Sequence of chain 1.B:
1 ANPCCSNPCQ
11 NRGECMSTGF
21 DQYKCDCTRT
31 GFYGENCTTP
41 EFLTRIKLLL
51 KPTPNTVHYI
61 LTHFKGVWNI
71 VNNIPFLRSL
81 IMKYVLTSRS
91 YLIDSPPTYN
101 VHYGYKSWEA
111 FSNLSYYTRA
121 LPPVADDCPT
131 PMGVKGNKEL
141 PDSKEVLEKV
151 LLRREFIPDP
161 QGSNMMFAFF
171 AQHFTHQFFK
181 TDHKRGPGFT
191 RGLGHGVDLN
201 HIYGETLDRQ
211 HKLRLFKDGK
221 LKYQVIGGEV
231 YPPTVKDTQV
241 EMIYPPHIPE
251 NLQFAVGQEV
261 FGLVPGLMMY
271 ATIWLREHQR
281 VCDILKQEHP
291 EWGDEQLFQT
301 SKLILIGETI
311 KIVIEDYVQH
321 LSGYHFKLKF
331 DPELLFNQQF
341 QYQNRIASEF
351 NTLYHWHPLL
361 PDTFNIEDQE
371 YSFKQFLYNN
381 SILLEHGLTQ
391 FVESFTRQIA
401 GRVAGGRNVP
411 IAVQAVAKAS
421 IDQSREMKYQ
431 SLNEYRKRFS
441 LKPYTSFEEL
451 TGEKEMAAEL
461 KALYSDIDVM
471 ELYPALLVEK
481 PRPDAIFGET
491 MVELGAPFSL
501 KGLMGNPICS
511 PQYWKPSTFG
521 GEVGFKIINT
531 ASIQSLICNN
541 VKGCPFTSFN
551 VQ

A protein and the small-molecule ligand that binds it are described below.
Small molecule (SMILES): CC(=O)N[C@@H]1[C@@H](O)[C@H](O)[C@@H](CO)O[C@H]1O

Binding-site contacts:
Ligand atom O5 contacts residue ILE382 of chain 1.B at 3.0 Å.
Ligand atom O5 contacts residue TYR371 of chain 1.B at 4.2 Å.
Ligand atom C1 contacts residue ILE382 of chain 1.B at 3.7 Å (hydrophobic).
Ligand atom N2 contacts residue ASN379 of chain 1.B at 2.8 Å (h-bond).
Ligand atom C7 contacts residue ASN379 of chain 1.B at 3.7 Å.
Ligand atom C2 contacts residue ASN379 of chain 1.B at 2.4 Å.
Ligand atom C1 contacts residue GLN375 of chain 1.B at 4.3 Å.
Ligand atom C6 contacts residue ILE382 of chain 1.B at 4.0 Å (hydrophobic).
Ligand atom C4 contacts residue ASN379 of chain 1.B at 4.3 Å.
Ligand atom O5 contacts residue ASN379 of chain 1.B at 2.4 Å (h-bond).
Ligand atom C6 contacts residue GLU385 of chain 1.B at 3.8 Å.
Ligand atom C1 contacts residue SER381 of chain 1.B at 3.7 Å.
Ligand atom C5 contacts residue SER381 of chain 1.B at 4.2 Å.
Ligand atom C3 contacts residue ASN379 of chain 1.B at 3.8 Å.
Ligand atom C5 contacts residue ILE382 of chain 1.B at 4.0 Å (hydrophobic).
Ligand atom O6 contacts residue ILE382 of chain 1.B at 4.0 Å.
Ligand atom O6 contacts residue TYR371 of chain 1.B at 2.7 Å (h-bond).
Ligand atom O7 contacts residue ASN379 of chain 1.B at 4.1 Å.
Ligand atom O5 contacts residue SER381 of chain 1.B at 4.1 Å.
Ligand atom C6 contacts residue TYR371 of chain 1.B at 3.7 Å (hydrophobic).
Ligand atom C5 contacts residue ASN379 of chain 1.B at 3.7 Å.
Ligand atom C1 contacts residue ASN379 of chain 1.B at 1.5 Å.